The protein below binds the small molecule below.
Small molecule (SMILES): C[C@@H]1O[C@H](O)[C@@H](O)[C@H](O)[C@@H]1O

Sequence of chain 1.C:
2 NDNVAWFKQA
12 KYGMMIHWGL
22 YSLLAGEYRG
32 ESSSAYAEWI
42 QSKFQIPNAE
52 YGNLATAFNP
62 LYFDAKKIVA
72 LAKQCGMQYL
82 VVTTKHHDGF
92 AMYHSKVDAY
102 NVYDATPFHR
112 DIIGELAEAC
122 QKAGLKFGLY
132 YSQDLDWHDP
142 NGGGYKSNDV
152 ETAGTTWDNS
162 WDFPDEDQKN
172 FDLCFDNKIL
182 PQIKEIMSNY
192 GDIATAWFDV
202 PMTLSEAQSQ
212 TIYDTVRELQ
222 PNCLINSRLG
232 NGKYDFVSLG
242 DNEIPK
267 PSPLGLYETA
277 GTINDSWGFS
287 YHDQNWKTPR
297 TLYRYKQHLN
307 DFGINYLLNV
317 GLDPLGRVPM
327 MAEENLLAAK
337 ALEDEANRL

Binding-site contacts:
Ligand atom C6 contacts residue TRP283 of chain 1.C at 3.5 Å (hydrophobic).
Ligand atom O3 contacts residue TRP40 of chain 1.C at 3.2 Å (h-bond).
Ligand atom C5 contacts residue TRP283 of chain 1.C at 3.6 Å (hydrophobic).
Ligand atom C4 contacts residue GLU39 of chain 1.C at 4.0 Å.
Ligand atom C4 contacts residue HIS87 of chain 1.C at 3.8 Å.
Ligand atom O2 contacts residue TRP40 of chain 1.C at 3.1 Å (h-bond).
Ligand atom C2 contacts residue TRP40 of chain 1.C at 4.1 Å (hydrophobic).
Ligand atom C2 contacts residue HIS88 of chain 1.C at 3.8 Å.
Ligand atom C3 contacts residue GLU39 of chain 1.C at 3.6 Å.
Ligand atom O4 contacts residue TYR131 of chain 1.C at 3.6 Å.
Ligand atom C4 contacts residue HIS18 of chain 1.C at 3.3 Å.
Ligand atom O5 contacts residue ARG229 of chain 1.C at 4.4 Å.
Ligand atom O4 contacts residue HIS87 of chain 1.C at 2.8 Å (h-bond).
Ligand atom O1 contacts residue ASP200 of chain 1.C at 3.4 Å (salt-bridge).
Ligand atom C2 contacts residue ASP200 of chain 1.C at 4.2 Å.
Ligand atom C4 contacts residue TRP283 of chain 1.C at 3.8 Å (hydrophobic).
Ligand atom O2 contacts residue ASP200 of chain 1.C at 4.4 Å.
Ligand atom C2 contacts residue HIS87 of chain 1.C at 4.2 Å.
Ligand atom C3 contacts residue TRP40 of chain 1.C at 4.0 Å (hydrophobic).
Ligand atom C6 contacts residue TRP198 of chain 1.C at 4.3 Å (hydrophobic).
Ligand atom C2 contacts residue TYR131 of chain 1.C at 4.3 Å (hydrophobic).
Ligand atom C3 contacts residue TRP283 of chain 1.C at 4.2 Å (hydrophobic).
Ligand atom C6 contacts residue HIS18 of chain 1.C at 3.7 Å.
Ligand atom O5 contacts residue TRP198 of chain 1.C at 4.4 Å.
Ligand atom C1 contacts residue ASP200 of chain 1.C at 4.3 Å.
Ligand atom O3 contacts residue HIS88 of chain 1.C at 4.0 Å.
Ligand atom O4 contacts residue HIS18 of chain 1.C at 2.7 Å (h-bond).
Ligand atom C3 contacts residue HIS87 of chain 1.C at 3.8 Å.
Ligand atom C5 contacts residue HIS18 of chain 1.C at 4.2 Å.
Ligand atom O3 contacts residue HIS87 of chain 1.C at 2.9 Å.
Ligand atom O3 contacts residue GLU39 of chain 1.C at 3.0 Å (salt-bridge).
Ligand atom O2 contacts residue HIS88 of chain 1.C at 3.0 Å (h-bond).